Sequence of chain 1.A:
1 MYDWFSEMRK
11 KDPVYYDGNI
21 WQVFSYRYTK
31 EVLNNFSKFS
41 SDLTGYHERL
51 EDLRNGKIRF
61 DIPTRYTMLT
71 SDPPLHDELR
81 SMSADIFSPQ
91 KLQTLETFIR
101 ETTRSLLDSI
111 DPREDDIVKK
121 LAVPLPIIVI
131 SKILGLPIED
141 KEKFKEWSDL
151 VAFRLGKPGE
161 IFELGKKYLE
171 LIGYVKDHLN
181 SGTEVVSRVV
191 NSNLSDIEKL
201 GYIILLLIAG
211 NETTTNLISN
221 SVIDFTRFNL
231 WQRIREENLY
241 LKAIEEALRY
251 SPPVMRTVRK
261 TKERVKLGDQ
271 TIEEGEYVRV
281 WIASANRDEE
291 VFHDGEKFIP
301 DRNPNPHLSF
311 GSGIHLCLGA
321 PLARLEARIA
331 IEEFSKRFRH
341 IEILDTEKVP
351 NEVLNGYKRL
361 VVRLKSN

Binding-site contacts:
Ligand atom BR contacts residue LEU354 of chain 1.A at 4.4 Å.
Ligand atom C10 contacts residue VAL151 of chain 1.A at 3.4 Å (hydrophobic).
Ligand atom BR contacts residue ILE161 of chain 1.A at 4.0 Å.
Ligand atom N1 contacts residue ALA209 of chain 1.A at 2.8 Å (h-bond).
Ligand atom C2 contacts residue GLY210 of chain 1.A at 4.0 Å.
Ligand atom C8 contacts residue ILE161 of chain 1.A at 4.4 Å (hydrophobic).
Ligand atom C5 contacts residue ALA209 of chain 1.A at 4.0 Å (hydrophobic).
Ligand atom C6 contacts residue VAL254 of chain 1.A at 4.4 Å (hydrophobic).
Ligand atom C6 contacts residue THR213 of chain 1.A at 4.2 Å.
Ligand atom C11 contacts residue ALA209 of chain 1.A at 4.0 Å (hydrophobic).
Ligand atom BR contacts residue VAL353 of chain 1.A at 3.8 Å.
Ligand atom C6 contacts residue ILE161 of chain 1.A at 4.4 Å (hydrophobic).
Ligand atom C8 contacts residue VAL254 of chain 1.A at 4.1 Å (hydrophobic).
Ligand atom C11 contacts residue ILE161 of chain 1.A at 4.1 Å (hydrophobic).
Ligand atom C10 contacts residue ILE161 of chain 1.A at 4.1 Å (hydrophobic).
Ligand atom C8 contacts residue VAL353 of chain 1.A at 4.1 Å (hydrophobic).
Ligand atom C4 contacts residue HEM1 of chain 1.B at 2.9 Å.
Ligand atom C11 contacts residue THR213 of chain 1.A at 4.1 Å.
Ligand atom C11 contacts residue VAL151 of chain 1.A at 3.7 Å (hydrophobic).
Ligand atom C2 contacts residue HEM1 of chain 1.B at 2.8 Å.
Ligand atom C2 contacts residue THR213 of chain 1.A at 3.9 Å.
Ligand atom N1 contacts residue THR213 of chain 1.A at 3.8 Å.
Ligand atom C11 contacts residue LEU354 of chain 1.A at 4.2 Å (hydrophobic).
Ligand atom C2 contacts residue ALA209 of chain 1.A at 3.4 Å (hydrophobic).
Ligand atom C4 contacts residue THR213 of chain 1.A at 4.4 Å.
Ligand atom C4 contacts residue VAL254 of chain 1.A at 4.4 Å (hydrophobic).
Ligand atom C7 contacts residue VAL254 of chain 1.A at 4.1 Å (hydrophobic).
Ligand atom BR contacts residue ALA152 of chain 1.A at 3.6 Å.
Ligand atom C5 contacts residue HEM1 of chain 1.B at 4.2 Å.
Ligand atom C9 contacts residue VAL353 of chain 1.A at 4.3 Å (hydrophobic).
Ligand atom N3 contacts residue CYS317 of chain 1.A at 4.3 Å.
Ligand atom C10 contacts residue LEU354 of chain 1.A at 3.8 Å (hydrophobic).
Ligand atom C9 contacts residue ILE161 of chain 1.A at 4.1 Å (hydrophobic).
Ligand atom C9 contacts residue LEU354 of chain 1.A at 4.0 Å (hydrophobic).
Ligand atom N3 contacts residue HEM1 of chain 1.B at 2.0 Å.
Ligand atom BR contacts residue PHE153 of chain 1.A at 3.5 Å.
Ligand atom N1 contacts residue GLY210 of chain 1.A at 4.3 Å.
Ligand atom N1 contacts residue HEM1 of chain 1.B at 4.0 Å.
Ligand atom C5 contacts residue THR213 of chain 1.A at 3.9 Å.

A small-molecule ligand and the protein it binds are described below.
Small molecule (SMILES): Brc1ccc(-c2c[nH]cn2)cc1